Binding-site contacts:
Ligand atom O5 contacts residue HIS183 of chain 1.A at 3.3 Å (h-bond).
Ligand atom C4 contacts residue LEU204 of chain 1.A at 4.0 Å (hydrophobic).
Ligand atom C1 contacts residue FE1 of chain 1.B at 3.0 Å.
Ligand atom C2 contacts residue HIS183 of chain 1.A at 4.0 Å.
Ligand atom O2 contacts residue ILE305 of chain 1.A at 3.7 Å.
Ligand atom O2 contacts residue FE1 of chain 1.B at 2.1 Å.
Ligand atom O3 contacts residue ILE192 of chain 1.A at 4.0 Å.
Ligand atom C3 contacts residue VAL262 of chain 1.A at 4.1 Å (hydrophobic).
Ligand atom O4 contacts residue VAL245 of chain 1.A at 4.1 Å.
Ligand atom O2 contacts residue HIS183 of chain 1.A at 3.2 Å (h-bond).
Ligand atom O2 contacts residue PHE264 of chain 1.A at 3.7 Å.
Ligand atom O2 contacts residue MET180 of chain 1.A at 3.9 Å.
Ligand atom O2 contacts residue HIS243 of chain 1.A at 4.2 Å.
Ligand atom O5 contacts residue HIS243 of chain 1.A at 3.1 Å (h-bond).
Ligand atom O1 contacts residue VAL262 of chain 1.A at 4.0 Å.
Ligand atom O5 contacts residue ASP185 of chain 1.A at 4.3 Å.
Ligand atom C5 contacts residue SER260 of chain 1.A at 3.6 Å.
Ligand atom O4 contacts residue ARG258 of chain 1.A at 2.9 Å (salt-bridge).
Ligand atom C2 contacts residue FE1 of chain 1.B at 3.0 Å.
Ligand atom O2 contacts residue ASP185 of chain 1.A at 3.2 Å (salt-bridge).
Ligand atom C2 contacts residue MET180 of chain 1.A at 3.5 Å (hydrophobic).
Ligand atom O4 contacts residue SER260 of chain 1.A at 2.8 Å (h-bond).
Ligand atom O1 contacts residue PHE264 of chain 1.A at 3.9 Å.
Ligand atom O3 contacts residue LEU204 of chain 1.A at 3.9 Å.
Ligand atom C1 contacts residue MET180 of chain 1.A at 3.6 Å (hydrophobic).
Ligand atom C3 contacts residue MET180 of chain 1.A at 3.6 Å (hydrophobic).
Ligand atom C5 contacts residue ARG258 of chain 1.A at 3.5 Å.
Ligand atom C1 contacts residue VAL262 of chain 1.A at 4.2 Å (hydrophobic).
Ligand atom C4 contacts residue ILE192 of chain 1.A at 4.0 Å (hydrophobic).
Ligand atom C4 contacts residue VAL245 of chain 1.A at 3.8 Å (hydrophobic).
Ligand atom O1 contacts residue FE1 of chain 1.B at 4.2 Å.
Ligand atom C1 contacts residue HIS183 of chain 1.A at 3.9 Å.
Ligand atom C1 contacts residue PHE264 of chain 1.A at 4.0 Å (hydrophobic).
Ligand atom O1 contacts residue MET180 of chain 1.A at 3.6 Å.
Ligand atom O5 contacts residue MET180 of chain 1.A at 4.0 Å.
Ligand atom O4 contacts residue VAL262 of chain 1.A at 4.3 Å.
Ligand atom O3 contacts residue ARG258 of chain 1.A at 2.7 Å (salt-bridge).
Ligand atom C5 contacts residue VAL245 of chain 1.A at 3.9 Å (hydrophobic).
Ligand atom O5 contacts residue FE1 of chain 1.B at 2.2 Å.
Ligand atom O3 contacts residue SER260 of chain 1.A at 3.8 Å.

Sequence of chain 1.A:
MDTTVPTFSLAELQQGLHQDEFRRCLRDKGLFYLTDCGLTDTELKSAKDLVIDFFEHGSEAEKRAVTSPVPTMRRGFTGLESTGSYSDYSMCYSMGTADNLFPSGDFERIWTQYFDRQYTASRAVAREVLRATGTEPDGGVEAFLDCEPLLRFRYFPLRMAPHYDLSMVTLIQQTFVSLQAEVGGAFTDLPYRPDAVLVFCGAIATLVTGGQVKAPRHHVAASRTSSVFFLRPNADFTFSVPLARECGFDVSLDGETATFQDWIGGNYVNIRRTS

This small molecule binds to this protein.
Small molecule (SMILES): O=C(O)CCC(=O)C(=O)O